Binding-site contacts:
Ligand atom C1 contacts residue ASN32 of chain 1.E at 1.4 Å.
Ligand atom C6 contacts residue LEU52 of chain 1.F at 4.0 Å (hydrophobic).
Ligand atom O6 contacts residue THR312 of chain 1.E at 4.5 Å.
Ligand atom O5 contacts residue THR312 of chain 1.E at 3.3 Å (h-bond).
Ligand atom C7 contacts residue ASN32 of chain 1.E at 3.4 Å.
Ligand atom C4 contacts residue ASN32 of chain 1.E at 4.3 Å.
Ligand atom C1 contacts residue THR312 of chain 1.E at 3.8 Å.
Ligand atom O5 contacts residue ASN32 of chain 1.E at 2.4 Å (h-bond).
Ligand atom C5 contacts residue THR312 of chain 1.E at 4.4 Å.
Ligand atom O7 contacts residue ASN32 of chain 1.E at 3.6 Å (h-bond).
Ligand atom O6 contacts residue LEU52 of chain 1.F at 4.0 Å.
Ligand atom C3 contacts residue ASN32 of chain 1.E at 3.8 Å.
Ligand atom C5 contacts residue ASN32 of chain 1.E at 3.7 Å.
Ligand atom C8 contacts residue ASN32 of chain 1.E at 4.5 Å.
Ligand atom N2 contacts residue ASN32 of chain 1.E at 2.9 Å (h-bond).
Ligand atom C6 contacts residue THR312 of chain 1.E at 4.4 Å.
Ligand atom C2 contacts residue ASN32 of chain 1.E at 2.5 Å.

This protein binds this small molecule.
Small molecule (SMILES): CC(=O)N[C@@H]1[C@@H](O)[C@H](O)[C@@H](CO)O[C@H]1O

Sequence of chain 1.E:
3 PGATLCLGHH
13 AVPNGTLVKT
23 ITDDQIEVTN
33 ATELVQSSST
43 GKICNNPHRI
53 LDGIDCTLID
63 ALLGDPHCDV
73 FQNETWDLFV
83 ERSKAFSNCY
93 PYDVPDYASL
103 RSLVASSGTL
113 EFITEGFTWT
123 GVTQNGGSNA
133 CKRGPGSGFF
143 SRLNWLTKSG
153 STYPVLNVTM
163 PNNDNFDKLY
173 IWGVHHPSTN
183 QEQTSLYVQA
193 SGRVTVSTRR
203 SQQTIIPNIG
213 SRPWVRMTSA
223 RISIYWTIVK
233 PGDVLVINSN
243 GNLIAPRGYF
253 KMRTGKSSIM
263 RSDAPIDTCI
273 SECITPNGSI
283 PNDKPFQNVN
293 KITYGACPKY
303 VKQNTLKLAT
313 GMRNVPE

Sequence of chain 1.F:
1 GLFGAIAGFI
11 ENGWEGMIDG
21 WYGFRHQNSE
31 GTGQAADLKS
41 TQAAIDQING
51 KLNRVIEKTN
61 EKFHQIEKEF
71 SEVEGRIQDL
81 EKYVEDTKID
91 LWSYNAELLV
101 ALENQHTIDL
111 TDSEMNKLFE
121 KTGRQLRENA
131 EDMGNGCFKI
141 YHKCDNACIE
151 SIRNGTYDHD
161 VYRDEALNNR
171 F